Binding-site contacts:
Ligand atom C3 contacts residue ASN120 of chain 1.P at 3.8 Å.
Ligand atom C7 contacts residue LYS131 of chain 1.P at 4.4 Å.
Ligand atom N2 contacts residue ASN120 of chain 1.P at 2.9 Å (h-bond).
Ligand atom C8 contacts residue ASN120 of chain 1.P at 4.4 Å.
Ligand atom C7 contacts residue ASN120 of chain 1.P at 3.6 Å.
Ligand atom C8 contacts residue PHE119 of chain 1.P at 3.6 Å (hydrophobic).
Ligand atom O7 contacts residue LYS131 of chain 1.P at 3.5 Å.
Ligand atom C4 contacts residue ASN120 of chain 1.P at 4.2 Å.
Ligand atom O7 contacts residue ASN120 of chain 1.P at 3.6 Å.
Ligand atom O5 contacts residue ASN120 of chain 1.P at 2.3 Å (h-bond).
Ligand atom C1 contacts residue ASN120 of chain 1.P at 1.4 Å.
Ligand atom C8 contacts residue GLN98 of chain 1.P at 3.7 Å.
Ligand atom C5 contacts residue ASN120 of chain 1.P at 3.6 Å.
Ligand atom C2 contacts residue ASN120 of chain 1.P at 2.5 Å.
Ligand atom C8 contacts residue SER118 of chain 1.P at 3.4 Å.
Ligand atom C7 contacts residue PHE119 of chain 1.P at 4.5 Å (hydrophobic).

A protein and the small-molecule ligand that binds it are described below.
Small molecule (SMILES): CC(=O)N[C@H]1[C@H](O[C@H]2[C@H](O)[C@@H](NC(C)=O)CO[C@@H]2CO)O[C@H](CO)[C@@H](O)[C@@H]1O

Sequence of chain 1.P:
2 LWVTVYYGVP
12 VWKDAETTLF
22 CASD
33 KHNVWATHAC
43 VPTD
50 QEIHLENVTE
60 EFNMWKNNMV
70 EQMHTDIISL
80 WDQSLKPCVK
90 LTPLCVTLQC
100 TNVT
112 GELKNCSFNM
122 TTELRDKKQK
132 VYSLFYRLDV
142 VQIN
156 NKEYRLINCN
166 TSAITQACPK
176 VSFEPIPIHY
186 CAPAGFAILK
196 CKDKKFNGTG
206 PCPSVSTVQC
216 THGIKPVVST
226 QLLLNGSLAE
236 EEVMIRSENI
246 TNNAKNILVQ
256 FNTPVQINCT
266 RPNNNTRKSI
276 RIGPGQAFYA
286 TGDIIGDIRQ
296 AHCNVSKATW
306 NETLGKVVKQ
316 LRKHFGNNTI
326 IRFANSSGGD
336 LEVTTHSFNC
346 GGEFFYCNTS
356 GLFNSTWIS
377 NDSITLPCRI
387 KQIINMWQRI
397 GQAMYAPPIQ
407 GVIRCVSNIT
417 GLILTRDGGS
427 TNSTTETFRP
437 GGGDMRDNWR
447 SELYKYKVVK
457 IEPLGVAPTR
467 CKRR